Sequence of chain 1.B:
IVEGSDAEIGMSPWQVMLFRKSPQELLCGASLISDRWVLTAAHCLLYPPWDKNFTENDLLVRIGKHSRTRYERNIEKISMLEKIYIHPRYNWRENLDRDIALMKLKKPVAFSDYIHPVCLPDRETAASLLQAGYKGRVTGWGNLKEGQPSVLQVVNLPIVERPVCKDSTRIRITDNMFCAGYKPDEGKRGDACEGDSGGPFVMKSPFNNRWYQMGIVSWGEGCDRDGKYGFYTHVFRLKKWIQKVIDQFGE

Binding-site contacts:
Ligand atom C8 contacts residue ASN53 of chain 1.B at 4.4 Å.
Ligand atom C8 contacts residue LEU46 of chain 1.B at 3.9 Å (hydrophobic).
Ligand atom C3 contacts residue ASN53 of chain 1.B at 3.7 Å.
Ligand atom O7 contacts residue ASN53 of chain 1.B at 3.1 Å (h-bond).
Ligand atom C2 contacts residue ASN53 of chain 1.B at 2.3 Å.
Ligand atom C1 contacts residue ASN53 of chain 1.B at 1.4 Å.
Ligand atom N2 contacts residue ASN53 of chain 1.B at 2.8 Å (h-bond).
Ligand atom C7 contacts residue ASN53 of chain 1.B at 3.2 Å.
Ligand atom C4 contacts residue ASN53 of chain 1.B at 4.1 Å.
Ligand atom C7 contacts residue LEU46 of chain 1.B at 4.3 Å (hydrophobic).
Ligand atom C5 contacts residue ASN53 of chain 1.B at 3.6 Å.
Ligand atom O5 contacts residue ASN53 of chain 1.B at 2.4 Å (h-bond).

This protein binds this small molecule.
Small molecule (SMILES): CC(=O)N[C@@H]1[C@@H](O)[C@H](O)[C@@H](CO)O[C@H]1O